Binding-site contacts:
Ligand atom C3 contacts residue ASP25 of chain 1.E at 3.4 Å.
Ligand atom C43 contacts residue GLY48 of chain 1.F at 3.5 Å.
Ligand atom O36 contacts residue GLY48 of chain 1.F at 3.4 Å (h-bond).
Ligand atom C4 contacts residue ASP25 of chain 1.F at 3.0 Å.
Ligand atom N1 contacts residue GLY27 of chain 1.F at 2.9 Å (h-bond).
Ligand atom C7 contacts residue GLY27 of chain 1.E at 3.6 Å.
Ligand atom O31 contacts residue ASP29 of chain 1.E at 3.0 Å (salt-bridge).
Ligand atom C49 contacts residue GLY48 of chain 1.F at 2.9 Å.
Ligand atom C26 contacts residue ASP29 of chain 1.E at 3.4 Å.
Ligand atom C24 contacts residue GLY48 of chain 1.E at 3.6 Å.
Ligand atom N34 contacts residue GLY48 of chain 1.F at 3.3 Å (h-bond).
Ligand atom C14 contacts residue GLY49 of chain 1.E at 3.5 Å.
Ligand atom O51 contacts residue GLY27 of chain 1.F at 3.6 Å (h-bond).
Ligand atom O51 contacts residue ASP25 of chain 1.F at 2.7 Å (salt-bridge).
Ligand atom O37 contacts residue GLY49 of chain 1.F at 3.4 Å.
Ligand atom C12 contacts residue GLY48 of chain 1.E at 3.6 Å.
Ligand atom C13 contacts residue PRO81 of chain 1.F at 3.6 Å (hydrophobic).
Ligand atom O25 contacts residue GLY48 of chain 1.E at 3.0 Å (h-bond).
Ligand atom O51 contacts residue ASP25 of chain 1.E at 2.8 Å (salt-bridge).
Ligand atom O41 contacts residue GLY27 of chain 1.F at 3.5 Å (h-bond).
Ligand atom C16 contacts residue GLY27 of chain 1.F at 3.2 Å.
Ligand atom C3 contacts residue ASP25 of chain 1.F at 3.4 Å.
Ligand atom C13 contacts residue GLY48 of chain 1.E at 3.7 Å.
Ligand atom C33 contacts residue GLY27 of chain 1.F at 3.6 Å.
Ligand atom O41 contacts residue ASP29 of chain 1.F at 2.9 Å (salt-bridge).
Ligand atom N6 contacts residue GLY27 of chain 1.E at 3.0 Å (h-bond).
Ligand atom C2 contacts residue GLY27 of chain 1.F at 3.6 Å.
Ligand atom C8 contacts residue GLY27 of chain 1.E at 3.6 Å.
Ligand atom C26 contacts residue ARG8 of chain 1.F at 3.3 Å.
Ligand atom C39 contacts residue ASP30 of chain 1.F at 3.6 Å.
Ligand atom N23 contacts residue GLY48 of chain 1.E at 3.0 Å (h-bond).
Ligand atom O31 contacts residue ALA28 of chain 1.E at 3.4 Å.
Ligand atom O41 contacts residue ALA28 of chain 1.F at 3.6 Å.
Ligand atom C42 contacts residue ASP29 of chain 1.F at 3.4 Å.
Ligand atom C42 contacts residue ARG8 of chain 1.E at 3.3 Å.
Ligand atom O31 contacts residue GLY27 of chain 1.E at 3.4 Å (h-bond).
Ligand atom C5 contacts residue ASP25 of chain 1.E at 3.2 Å.
Ligand atom C5 contacts residue GLY27 of chain 1.F at 3.5 Å.
Ligand atom O27 contacts residue GLY49 of chain 1.E at 3.4 Å.
Ligand atom C13 contacts residue GLY49 of chain 1.E at 3.5 Å.

A small-molecule ligand and the protein it binds are described below.
Small molecule (SMILES): COC(=O)N[C@H](C(=O)N[C@@H](Cc1ccccc1)C[C@H](O)[C@H](Cc1ccc(-c2cccnc2)cc1)NC(=O)[C@@H](NC(=O)OC)C(C)(C)C)C(C)(C)C

Sequence of chain 1.F:
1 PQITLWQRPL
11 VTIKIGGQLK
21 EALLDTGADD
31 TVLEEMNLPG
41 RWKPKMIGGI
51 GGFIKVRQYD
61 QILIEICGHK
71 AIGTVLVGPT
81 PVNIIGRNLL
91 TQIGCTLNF

Sequence of chain 1.E:
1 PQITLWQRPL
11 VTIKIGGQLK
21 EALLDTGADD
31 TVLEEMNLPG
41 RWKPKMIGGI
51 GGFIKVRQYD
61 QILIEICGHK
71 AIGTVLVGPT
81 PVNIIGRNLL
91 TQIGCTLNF